Binding-site contacts:
Ligand atom O20 contacts residue LYS238 of chain 1.B at 3.2 Å (salt-bridge).
Ligand atom O28 contacts residue ASP241 of chain 1.B at 3.1 Å (salt-bridge).
Ligand atom O28 contacts residue HIS264 of chain 1.B at 3.1 Å (h-bond).
Ligand atom O24 contacts residue HIS237 of chain 1.B at 3.1 Å (h-bond).
Ligand atom O7 contacts residue VAL216 of chain 1.B at 3.5 Å.
Ligand atom C30 contacts residue LEU223 of chain 1.B at 3.8 Å (hydrophobic).
Ligand atom C1 contacts residue GLY192 of chain 1.B at 3.8 Å.
Ligand atom O28 contacts residue HIS78 of chain 1.B at 3.1 Å (h-bond).
Ligand atom C15 contacts residue THR190 of chain 1.B at 3.4 Å.
Ligand atom O20 contacts residue ASP241 of chain 1.B at 3.1 Å (salt-bridge).
Ligand atom C12 contacts residue THR190 of chain 1.B at 3.3 Å.
Ligand atom C3 contacts residue ILE197 of chain 1.B at 3.8 Å (hydrophobic).
Ligand atom C22 contacts residue MET62 of chain 1.B at 3.4 Å (hydrophobic).
Ligand atom C4 contacts residue ILE197 of chain 1.B at 3.7 Å (hydrophobic).
Ligand atom C15 contacts residue PHE191 of chain 1.B at 3.7 Å (hydrophobic).
Ligand atom C17 contacts residue ZN1 of chain 1.E at 3.0 Å.
Ligand atom C2 contacts residue LEU200 of chain 1.B at 3.7 Å (hydrophobic).
Ligand atom C2 contacts residue GLY192 of chain 1.B at 3.6 Å.
Ligand atom O24 contacts residue THR190 of chain 1.B at 2.6 Å (h-bond).
Ligand atom C8 contacts residue GLY192 of chain 1.B at 3.7 Å.
Ligand atom C13 contacts residue PHE191 of chain 1.B at 3.7 Å (hydrophobic).
Ligand atom C17 contacts residue ASP241 of chain 1.B at 3.5 Å.
Ligand atom N23 contacts residue ZN1 of chain 1.E at 3.1 Å.
Ligand atom C12 contacts residue PHE191 of chain 1.B at 3.4 Å (hydrophobic).
Ligand atom N23 contacts residue ASP241 of chain 1.B at 3.6 Å (salt-bridge).
Ligand atom N23 contacts residue GLU77 of chain 1.B at 3.1 Å (salt-bridge).
Ligand atom O24 contacts residue ZN1 of chain 1.E at 2.2 Å.
Ligand atom O24 contacts residue HIS78 of chain 1.B at 3.8 Å.
Ligand atom O28 contacts residue ZN1 of chain 1.E at 2.2 Å.
Ligand atom C17 contacts residue THR190 of chain 1.B at 3.5 Å.
Ligand atom C14 contacts residue THR190 of chain 1.B at 3.5 Å.
Ligand atom C19 contacts residue PHE191 of chain 1.B at 3.5 Å (hydrophobic).
Ligand atom C22 contacts residue HIS264 of chain 1.B at 3.7 Å.
Ligand atom C10 contacts residue MET62 of chain 1.B at 3.8 Å (hydrophobic).
Ligand atom O7 contacts residue ILE197 of chain 1.B at 3.8 Å.
Ligand atom O28 contacts residue GLU77 of chain 1.B at 2.5 Å (salt-bridge).
Ligand atom C3 contacts residue PHE193 of chain 1.B at 3.6 Å (hydrophobic).
Ligand atom N23 contacts residue HIS264 of chain 1.B at 2.7 Å (h-bond).
Ligand atom O24 contacts residue ASP241 of chain 1.B at 3.4 Å (salt-bridge).
Ligand atom C11 contacts residue PHE191 of chain 1.B at 3.8 Å (hydrophobic).

This small molecule binds to this protein.
Small molecule (SMILES): C[C@@](CCc1ccc(-c2ccc(OCCCN3CCOCC3)cc2)cc1)(C(=O)NO)S(C)(=O)=O

Sequence of chain 1.B:
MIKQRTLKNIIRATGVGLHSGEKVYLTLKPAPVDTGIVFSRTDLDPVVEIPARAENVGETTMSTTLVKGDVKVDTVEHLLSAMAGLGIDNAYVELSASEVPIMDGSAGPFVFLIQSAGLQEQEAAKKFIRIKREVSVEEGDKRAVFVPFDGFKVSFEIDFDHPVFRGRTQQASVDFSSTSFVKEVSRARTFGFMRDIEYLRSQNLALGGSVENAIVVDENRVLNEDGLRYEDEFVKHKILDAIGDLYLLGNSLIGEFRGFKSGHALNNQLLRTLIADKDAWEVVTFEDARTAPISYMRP